Sequence of chain 1.B:
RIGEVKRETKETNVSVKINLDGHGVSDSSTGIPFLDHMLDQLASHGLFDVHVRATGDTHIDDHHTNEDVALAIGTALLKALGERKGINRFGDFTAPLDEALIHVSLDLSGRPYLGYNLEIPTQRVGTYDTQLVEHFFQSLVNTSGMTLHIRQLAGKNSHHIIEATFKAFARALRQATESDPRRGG

Sequence of chain 1.N:
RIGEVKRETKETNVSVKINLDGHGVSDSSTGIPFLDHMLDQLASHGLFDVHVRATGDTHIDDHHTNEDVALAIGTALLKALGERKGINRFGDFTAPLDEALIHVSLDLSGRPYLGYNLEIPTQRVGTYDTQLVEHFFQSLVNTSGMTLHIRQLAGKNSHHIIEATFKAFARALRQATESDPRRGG

Binding-site contacts:
Ligand atom O13 contacts residue GLU171 of chain 1.B at 2.4 Å (salt-bridge).
Ligand atom P9 contacts residue ARG97 of chain 1.G at 3.8 Å.
Ligand atom C3 contacts residue GLU75 of chain 1.N at 2.7 Å.
Ligand atom N1 contacts residue HIS72 of chain 1.N at 3.8 Å.
Ligand atom O11 contacts residue ARG97 of chain 1.G at 4.0 Å.
Ligand atom N4 contacts residue HIS168 of chain 1.B at 3.4 Å (h-bond).
Ligand atom O13 contacts residue HIS45 of chain 1.B at 4.0 Å.
Ligand atom C6 contacts residue MN1 of chain 1.BA at 3.3 Å.
Ligand atom C6 contacts residue HIS72 of chain 1.N at 3.6 Å.
Ligand atom C5 contacts residue GLU75 of chain 1.N at 3.7 Å.
Ligand atom N2 contacts residue GLU75 of chain 1.N at 3.9 Å.
Ligand atom N1 contacts residue GLU171 of chain 1.B at 2.7 Å (salt-bridge).
Ligand atom O10 contacts residue ARG97 of chain 1.G at 3.3 Å (salt-bridge).
Ligand atom C6 contacts residue GLU171 of chain 1.B at 4.1 Å.
Ligand atom N4 contacts residue GLU75 of chain 1.N at 2.5 Å (salt-bridge).
Ligand atom C5 contacts residue GLU171 of chain 1.B at 3.5 Å.
Ligand atom O12 contacts residue ARG97 of chain 1.G at 3.5 Å (salt-bridge).
Ligand atom N1 contacts residue MN1 of chain 1.BA at 2.6 Å.
Ligand atom C7 contacts residue MN1 of chain 1.BA at 4.0 Å.
Ligand atom O12 contacts residue ARG119 of chain 1.G at 3.6 Å.
Ligand atom C3 contacts residue MN1 of chain 1.LB at 3.7 Å.
Ligand atom O12 contacts residue LYS175 of chain 1.B at 2.7 Å (salt-bridge).
Ligand atom N1 contacts residue HIS167 of chain 1.B at 3.5 Å (h-bond).
Ligand atom N2 contacts residue GLU171 of chain 1.B at 3.9 Å.
Ligand atom C5 contacts residue HIS71 of chain 1.N at 3.2 Å.
Ligand atom N4 contacts residue HIS71 of chain 1.N at 2.8 Å (h-bond).
Ligand atom O13 contacts residue GLN49 of chain 1.B at 4.0 Å.
Ligand atom C5 contacts residue MN1 of chain 1.LB at 3.7 Å.
Ligand atom N2 contacts residue HIS72 of chain 1.N at 3.8 Å.
Ligand atom O13 contacts residue MN1 of chain 1.BA at 3.5 Å.
Ligand atom C5 contacts residue HIS167 of chain 1.B at 3.3 Å.
Ligand atom N1 contacts residue HIS71 of chain 1.N at 4.0 Å.
Ligand atom N2 contacts residue MN1 of chain 1.BA at 3.4 Å.
Ligand atom C5 contacts residue HIS168 of chain 1.B at 3.4 Å.
Ligand atom N4 contacts residue MN1 of chain 1.LB at 2.7 Å.
Ligand atom C5 contacts residue MN1 of chain 1.BA at 3.7 Å.
Ligand atom C5 contacts residue LEU105 of chain 1.B at 4.0 Å (hydrophobic).
Ligand atom C7 contacts residue GLU171 of chain 1.B at 3.5 Å.
Ligand atom C3 contacts residue HIS71 of chain 1.N at 3.9 Å.
Ligand atom O11 contacts residue ARG119 of chain 1.G at 3.6 Å (salt-bridge).

The small molecule below binds the protein below.
Small molecule (SMILES): O=P(O)(O)C[C@H](O)Cn1cncn1

Sequence of chain 1.G:
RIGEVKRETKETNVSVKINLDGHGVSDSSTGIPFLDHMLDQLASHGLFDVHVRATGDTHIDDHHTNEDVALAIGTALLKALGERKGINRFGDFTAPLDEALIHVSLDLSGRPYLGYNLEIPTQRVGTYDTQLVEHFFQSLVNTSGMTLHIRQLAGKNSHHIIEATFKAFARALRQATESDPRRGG